Sequence of chain 1.C:
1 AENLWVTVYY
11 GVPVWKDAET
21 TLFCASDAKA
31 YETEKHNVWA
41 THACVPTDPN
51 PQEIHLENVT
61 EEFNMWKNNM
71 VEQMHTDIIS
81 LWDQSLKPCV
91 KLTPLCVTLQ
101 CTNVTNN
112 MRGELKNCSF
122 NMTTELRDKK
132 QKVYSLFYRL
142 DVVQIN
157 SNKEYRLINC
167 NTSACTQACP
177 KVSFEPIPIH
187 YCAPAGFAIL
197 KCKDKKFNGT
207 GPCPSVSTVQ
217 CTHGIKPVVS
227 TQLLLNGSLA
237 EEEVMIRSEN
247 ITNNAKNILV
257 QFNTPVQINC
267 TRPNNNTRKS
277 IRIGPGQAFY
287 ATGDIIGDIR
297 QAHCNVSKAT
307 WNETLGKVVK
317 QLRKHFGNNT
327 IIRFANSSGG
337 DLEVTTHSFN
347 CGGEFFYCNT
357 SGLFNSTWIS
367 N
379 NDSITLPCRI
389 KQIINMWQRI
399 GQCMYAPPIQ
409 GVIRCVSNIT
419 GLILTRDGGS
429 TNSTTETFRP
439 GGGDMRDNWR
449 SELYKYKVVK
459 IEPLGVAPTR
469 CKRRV

Binding-site contacts:
Ligand atom N2 contacts residue ASN103 of chain 1.C at 3.0 Å (h-bond).
Ligand atom C2 contacts residue ASN103 of chain 1.C at 2.5 Å.
Ligand atom C1 contacts residue ASN103 of chain 1.C at 1.4 Å.
Ligand atom C7 contacts residue ASN103 of chain 1.C at 4.1 Å.
Ligand atom O7 contacts residue LYS117 of chain 1.C at 4.0 Å.
Ligand atom C3 contacts residue ASN103 of chain 1.C at 3.9 Å.
Ligand atom O7 contacts residue ASN103 of chain 1.C at 4.3 Å.
Ligand atom C5 contacts residue ASN103 of chain 1.C at 3.7 Å.
Ligand atom C8 contacts residue GLY114 of chain 1.C at 4.2 Å.
Ligand atom C4 contacts residue ASN103 of chain 1.C at 4.2 Å.
Ligand atom O5 contacts residue ASN103 of chain 1.C at 2.3 Å (h-bond).

A small-molecule ligand and the protein it binds are described below.
Small molecule (SMILES): CC(=O)N[C@@H]1[C@@H](O)[C@H](O)[C@@H](CO)O[C@H]1O